A protein and the small-molecule ligand that binds it are described below.
Small molecule (SMILES): O=c1ccn([C@H]2C[C@H](O)[C@@H](CO[P](=O)(O)N[P](=O)(O)OP(=O)(O)O)O2)c(=O)[nH]1

Sequence of chain 1.C:
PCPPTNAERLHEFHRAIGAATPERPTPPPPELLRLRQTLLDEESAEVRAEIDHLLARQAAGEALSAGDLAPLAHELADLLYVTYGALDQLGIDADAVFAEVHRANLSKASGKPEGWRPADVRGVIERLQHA

Sequence of chain 1.A:
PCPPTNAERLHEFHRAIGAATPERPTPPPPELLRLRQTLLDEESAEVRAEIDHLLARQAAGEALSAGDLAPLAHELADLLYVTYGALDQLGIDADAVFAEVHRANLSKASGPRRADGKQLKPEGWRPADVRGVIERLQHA

Binding-site contacts:
Ligand atom C3' contacts residue ASP78 of chain 1.C at 3.2 Å.
Ligand atom C5' contacts residue GLU43 of chain 1.C at 3.4 Å.
Ligand atom O2B contacts residue MG1 of chain 1.H at 2.3 Å.
Ligand atom PA contacts residue MG1 of chain 1.I at 3.3 Å.
Ligand atom O4' contacts residue LYS108 of chain 1.A at 2.8 Å (salt-bridge).
Ligand atom O2B contacts residue GLU46 of chain 1.C at 2.8 Å (salt-bridge).
Ligand atom C3' contacts residue ASN105 of chain 1.A at 3.7 Å.
Ligand atom C4' contacts residue LYS108 of chain 1.A at 3.6 Å.
Ligand atom C5 contacts residue GLN119 of chain 1.A at 3.4 Å.
Ligand atom O1B contacts residue ASP78 of chain 1.C at 3.2 Å (salt-bridge).
Ligand atom O3' contacts residue ASP78 of chain 1.C at 2.7 Å (salt-bridge).
Ligand atom O3' contacts residue TYR81 of chain 1.C at 3.7 Å.
Ligand atom O3G contacts residue GLU46 of chain 1.C at 2.9 Å (salt-bridge).
Ligand atom O1A contacts residue MG1 of chain 1.I at 2.1 Å.
Ligand atom O2 contacts residue TYR81 of chain 1.C at 3.2 Å.
Ligand atom O3G contacts residue MG1 of chain 1.I at 1.9 Å.
Ligand atom O1B contacts residue MG1 of chain 1.H at 3.5 Å.
Ligand atom C2' contacts residue TYR81 of chain 1.C at 3.6 Å (hydrophobic).
Ligand atom O2B contacts residue GLU43 of chain 1.C at 3.0 Å (salt-bridge).
Ligand atom PB contacts residue MG1 of chain 1.I at 3.2 Å.
Ligand atom O2B contacts residue MG1 of chain 1.I at 2.2 Å.
Ligand atom N3A contacts residue MG1 of chain 1.I at 3.7 Å.
Ligand atom O4 contacts residue LYS118 of chain 1.A at 3.6 Å.
Ligand atom PG contacts residue MG1 of chain 1.I at 3.2 Å.
Ligand atom O1A contacts residue GLU43 of chain 1.C at 3.2 Å (salt-bridge).
Ligand atom O2 contacts residue PHE13 of chain 1.C at 3.5 Å.
Ligand atom O2B contacts residue ASP78 of chain 1.C at 3.2 Å (salt-bridge).
Ligand atom C2 contacts residue PHE13 of chain 1.C at 3.5 Å (hydrophobic).
Ligand atom PB contacts residue MG1 of chain 1.H at 3.4 Å.
Ligand atom O1A contacts residue LYS118 of chain 1.A at 2.8 Å (salt-bridge).
Ligand atom O4 contacts residue GLN119 of chain 1.A at 2.8 Å (h-bond).
Ligand atom C1' contacts residue ASN105 of chain 1.A at 3.3 Å.
Ligand atom O4' contacts residue ASN105 of chain 1.A at 3.0 Å (h-bond).
Ligand atom O3' contacts residue ASN105 of chain 1.A at 2.7 Å (h-bond).
Ligand atom O2A contacts residue LYS118 of chain 1.A at 3.5 Å (salt-bridge).
Ligand atom O2G contacts residue GLU46 of chain 1.C at 3.3 Å (salt-bridge).
Ligand atom O3' contacts residue VAL101 of chain 1.A at 3.4 Å.
Ligand atom N3 contacts residue PHE13 of chain 1.C at 3.5 Å.
Ligand atom C1' contacts residue TYR81 of chain 1.C at 3.7 Å (hydrophobic).
Ligand atom O5' contacts residue LYS108 of chain 1.A at 3.3 Å (salt-bridge).